Sequence of chain 1.B:
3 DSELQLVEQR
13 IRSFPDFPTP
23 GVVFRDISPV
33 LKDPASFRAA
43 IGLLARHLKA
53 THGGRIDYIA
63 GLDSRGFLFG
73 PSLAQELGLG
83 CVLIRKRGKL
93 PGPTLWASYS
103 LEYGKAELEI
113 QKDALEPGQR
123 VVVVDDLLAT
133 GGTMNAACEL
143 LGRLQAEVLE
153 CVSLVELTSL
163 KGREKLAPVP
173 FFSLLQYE

Sequence of chain 1.A:
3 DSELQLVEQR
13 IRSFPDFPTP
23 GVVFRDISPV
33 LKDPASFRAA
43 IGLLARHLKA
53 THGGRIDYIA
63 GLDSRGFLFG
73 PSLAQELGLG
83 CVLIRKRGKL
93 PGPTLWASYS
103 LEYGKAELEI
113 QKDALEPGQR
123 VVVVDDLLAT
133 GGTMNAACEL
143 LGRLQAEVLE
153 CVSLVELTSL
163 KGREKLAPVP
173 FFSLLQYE

Binding-site contacts:
Ligand atom PA contacts residue PO41 of chain 1.E at 1.6 Å.
Ligand atom C5 contacts residue HSX1 of chain 1.K at 0.7 Å.
Ligand atom O3B contacts residue PO41 of chain 1.E at 0.2 Å (h-bond).
Ligand atom C2 contacts residue HSX1 of chain 1.K at 1.0 Å.
Ligand atom O1P contacts residue GLY133 of chain 1.B at 3.0 Å (h-bond).
Ligand atom O1B contacts residue LYS91 of chain 1.A at 3.0 Å (salt-bridge).
Ligand atom O2P contacts residue HSX1 of chain 1.K at 0.6 Å (h-bond).
Ligand atom O1B contacts residue PO41 of chain 1.E at 0.9 Å (h-bond).
Ligand atom C3 contacts residue HSX1 of chain 1.K at 0.5 Å.
Ligand atom O3B contacts residue MG1 of chain 1.I at 1.9 Å.
Ligand atom O3P contacts residue HSX1 of chain 1.K at 0.5 Å (h-bond).
Ligand atom O2P contacts residue THR135 of chain 1.B at 2.5 Å (h-bond).
Ligand atom O1 contacts residue MG1 of chain 1.I at 2.1 Å.
Ligand atom O3 contacts residue HSX1 of chain 1.K at 1.1 Å (h-bond).
Ligand atom O3P contacts residue THR132 of chain 1.B at 2.6 Å (h-bond).
Ligand atom O2B contacts residue PO41 of chain 1.E at 0.4 Å (h-bond).
Ligand atom O3 contacts residue ASP127 of chain 1.B at 2.5 Å (salt-bridge).
Ligand atom P contacts residue HSX1 of chain 1.K at 0.4 Å.
Ligand atom C3 contacts residue MG1 of chain 1.I at 2.9 Å.
Ligand atom O2A contacts residue LYS91 of chain 1.A at 2.6 Å (salt-bridge).
Ligand atom O4 contacts residue HSX1 of chain 1.K at 0.8 Å (h-bond).
Ligand atom O3 contacts residue MG1 of chain 1.I at 2.1 Å.
Ligand atom O2A contacts residue PO41 of chain 1.E at 2.0 Å (h-bond).
Ligand atom O2 contacts residue MG1 of chain 1.I at 2.1 Å.
Ligand atom O3A contacts residue PO41 of chain 1.E at 1.1 Å (h-bond).
Ligand atom C1 contacts residue MG1 of chain 1.I at 2.9 Å.
Ligand atom O2 contacts residue ASP128 of chain 1.B at 2.5 Å (salt-bridge).
Ligand atom O5 contacts residue HSX1 of chain 1.K at 0.3 Å (h-bond).
Ligand atom O1A contacts residue HSX1 of chain 1.K at 2.9 Å (h-bond).
Ligand atom O1P contacts residue HSX1 of chain 1.K at 0.4 Å (h-bond).
Ligand atom PA contacts residue HSX1 of chain 1.K at 2.1 Å.
Ligand atom C2 contacts residue MG1 of chain 1.I at 2.6 Å.
Ligand atom PB contacts residue PO41 of chain 1.E at 0.2 Å.
Ligand atom O1B contacts residue ARG67 of chain 1.B at 2.9 Å (salt-bridge).
Ligand atom C1 contacts residue HSX1 of chain 1.K at 0.7 Å.
Ligand atom O2 contacts residue HSX1 of chain 1.K at 1.0 Å (h-bond).
Ligand atom C4 contacts residue HSX1 of chain 1.K at 0.8 Å.
Ligand atom O1 contacts residue HSX1 of chain 1.K at 0.7 Å (h-bond).
Ligand atom O1 contacts residue PO41 of chain 1.E at 2.3 Å (h-bond).
Ligand atom O2A contacts residue HSX1 of chain 1.K at 2.7 Å (h-bond).

This small molecule binds to this protein.
Small molecule (SMILES): O=P(O)(O)OC[C@H]1O[C@H](O[P](=O)(O)OP(=O)(O)O)[C@H](O)[C@@H]1O